Sequence of chain 57.B:
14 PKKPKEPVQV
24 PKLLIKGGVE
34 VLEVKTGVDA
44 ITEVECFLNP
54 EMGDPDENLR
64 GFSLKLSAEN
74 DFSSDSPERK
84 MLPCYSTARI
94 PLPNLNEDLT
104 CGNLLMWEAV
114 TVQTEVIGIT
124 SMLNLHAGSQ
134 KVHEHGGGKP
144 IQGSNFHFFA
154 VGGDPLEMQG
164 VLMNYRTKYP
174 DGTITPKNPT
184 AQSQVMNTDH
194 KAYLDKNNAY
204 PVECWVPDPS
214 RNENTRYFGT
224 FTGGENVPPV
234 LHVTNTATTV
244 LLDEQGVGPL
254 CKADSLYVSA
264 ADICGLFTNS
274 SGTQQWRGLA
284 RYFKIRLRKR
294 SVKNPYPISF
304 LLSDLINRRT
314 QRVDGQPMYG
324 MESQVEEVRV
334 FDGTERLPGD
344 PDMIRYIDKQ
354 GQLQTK

Sequence of chain 57.A:
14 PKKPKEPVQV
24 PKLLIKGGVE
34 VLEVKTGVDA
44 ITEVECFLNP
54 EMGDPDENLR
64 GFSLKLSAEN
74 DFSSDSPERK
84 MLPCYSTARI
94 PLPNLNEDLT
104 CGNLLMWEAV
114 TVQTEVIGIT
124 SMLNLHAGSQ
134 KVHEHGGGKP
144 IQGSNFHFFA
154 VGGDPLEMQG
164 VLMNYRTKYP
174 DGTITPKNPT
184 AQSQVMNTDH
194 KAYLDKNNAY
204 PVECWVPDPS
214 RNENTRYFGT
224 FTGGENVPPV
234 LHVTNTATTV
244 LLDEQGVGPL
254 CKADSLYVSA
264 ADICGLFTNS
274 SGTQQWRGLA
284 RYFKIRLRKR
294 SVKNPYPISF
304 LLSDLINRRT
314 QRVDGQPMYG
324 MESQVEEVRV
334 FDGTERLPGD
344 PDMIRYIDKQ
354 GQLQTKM

A small-molecule ligand and the protein it binds are described below.
Small molecule (SMILES): CC(=O)N[C@H]1[C@H]([C@H](O)[C@H](O)CO)O[C@@](O[C@H](CO)[C@@H](O)[C@@H]2O[C@@H](C(=O)O)C[C@H](O)[C@H]2NC(C)=O)(C(=O)O)C[C@@H]1O

Sequence of chain 57.C:
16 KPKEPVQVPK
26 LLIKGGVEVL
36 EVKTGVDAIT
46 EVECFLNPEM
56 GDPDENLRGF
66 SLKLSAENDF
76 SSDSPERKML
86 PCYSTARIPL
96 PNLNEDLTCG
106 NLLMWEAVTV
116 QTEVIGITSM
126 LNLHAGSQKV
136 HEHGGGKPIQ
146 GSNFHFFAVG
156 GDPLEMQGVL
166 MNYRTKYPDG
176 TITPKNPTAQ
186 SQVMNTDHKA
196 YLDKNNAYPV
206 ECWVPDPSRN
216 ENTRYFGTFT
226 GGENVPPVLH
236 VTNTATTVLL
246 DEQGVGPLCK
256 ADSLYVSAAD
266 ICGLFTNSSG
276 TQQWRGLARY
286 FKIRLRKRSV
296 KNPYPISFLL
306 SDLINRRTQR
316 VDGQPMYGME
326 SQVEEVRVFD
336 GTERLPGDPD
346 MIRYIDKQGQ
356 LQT

Binding-site contacts:
Ligand atom C11 contacts residue ASN272 of chain 57.B at 3.6 Å.
Ligand atom O9 contacts residue GLN278 of chain 57.B at 4.0 Å.
Ligand atom C9 contacts residue LEU67 of chain 57.B at 4.1 Å (hydrophobic).
Ligand atom C10 contacts residue GLN278 of chain 57.B at 4.0 Å.
Ligand atom O8 contacts residue ASN272 of chain 57.B at 3.5 Å (h-bond).
Ligand atom O9 contacts residue LEU67 of chain 57.B at 3.3 Å.
Ligand atom C1 contacts residue ASN272 of chain 57.B at 3.8 Å.
Ligand atom O9 contacts residue LYS68 of chain 57.B at 2.9 Å (salt-bridge).
Ligand atom C8 contacts residue GLN278 of chain 57.B at 3.6 Å.
Ligand atom O8 contacts residue LYS68 of chain 57.B at 3.4 Å.
Ligand atom O1B contacts residue THR276 of chain 57.B at 3.7 Å.
Ligand atom C11 contacts residue SER274 of chain 57.B at 4.0 Å.
Ligand atom C11 contacts residue HIS138 of chain 57.A at 3.5 Å.
Ligand atom C10 contacts residue ASN272 of chain 57.B at 4.0 Å.
Ligand atom C11 contacts residue GLN278 of chain 57.B at 3.5 Å.
Ligand atom O10 contacts residue PHE75 of chain 57.C at 3.0 Å.
Ligand atom C10 contacts residue PHE75 of chain 57.C at 3.1 Å (hydrophobic).
Ligand atom N5 contacts residue ASN272 of chain 57.B at 3.2 Å (h-bond).
Ligand atom O1A contacts residue SER274 of chain 57.B at 2.6 Å (h-bond).
Ligand atom C9 contacts residue GLN278 of chain 57.B at 3.2 Å.
Ligand atom O10 contacts residue LEU62 of chain 57.B at 4.0 Å.
Ligand atom O8 contacts residue GLN278 of chain 57.B at 3.5 Å (h-bond).
Ligand atom O1A contacts residue LYS68 of chain 57.B at 2.9 Å.
Ligand atom C7 contacts residue GLN278 of chain 57.B at 3.8 Å.
Ligand atom C6 contacts residue ASN272 of chain 57.B at 3.6 Å.
Ligand atom C1 contacts residue SER274 of chain 57.B at 3.7 Å.
Ligand atom C1 contacts residue LYS68 of chain 57.B at 3.7 Å.
Ligand atom O1B contacts residue ASN272 of chain 57.B at 3.4 Å (h-bond).
Ligand atom C9 contacts residue LYS68 of chain 57.B at 3.8 Å.
Ligand atom N5 contacts residue GLN278 of chain 57.B at 3.9 Å.
Ligand atom C11 contacts residue THR276 of chain 57.B at 3.3 Å.
Ligand atom C11 contacts residue PHE270 of chain 57.B at 3.8 Å (hydrophobic).
Ligand atom C5 contacts residue ASN272 of chain 57.B at 4.1 Å.
Ligand atom O1B contacts residue LYS68 of chain 57.B at 3.9 Å.
Ligand atom C11 contacts residue LEU62 of chain 57.B at 4.1 Å (hydrophobic).
Ligand atom O7 contacts residue LEU62 of chain 57.B at 3.8 Å.
Ligand atom C11 contacts residue PHE65 of chain 57.B at 3.8 Å (hydrophobic).
Ligand atom O1B contacts residue SER274 of chain 57.B at 4.1 Å.
Ligand atom C4 contacts residue ASN272 of chain 57.B at 4.1 Å.
Ligand atom C11 contacts residue PHE75 of chain 57.C at 2.3 Å (hydrophobic).